Binding-site contacts:
Ligand atom N1 contacts residue VAL157 of chain 1.A at 3.1 Å (h-bond).
Ligand atom PB contacts residue GLY51 of chain 1.A at 3.5 Å.
Ligand atom O4' contacts residue VAL56 of chain 1.A at 3.6 Å.
Ligand atom N3B contacts residue ASP216 of chain 1.A at 2.8 Å (salt-bridge).
Ligand atom N3B contacts residue LYS71 of chain 1.A at 2.7 Å (salt-bridge).
Ligand atom O5' contacts residue VAL56 of chain 1.A at 3.8 Å.
Ligand atom O1A contacts residue LYS71 of chain 1.A at 3.1 Å (salt-bridge).
Ligand atom O1B contacts residue LYS52 of chain 1.A at 3.2 Å (salt-bridge).
Ligand atom PB contacts residue SER54 of chain 1.A at 3.8 Å.
Ligand atom C4' contacts residue ARG50 of chain 1.A at 3.7 Å.
Ligand atom O2B contacts residue TYR53 of chain 1.A at 3.3 Å (h-bond).
Ligand atom O2B contacts residue LYS71 of chain 1.A at 3.5 Å.
Ligand atom C2 contacts residue VAL157 of chain 1.A at 3.3 Å (hydrophobic).
Ligand atom PB contacts residue ASP216 of chain 1.A at 4.0 Å.
Ligand atom O3A contacts residue LYS71 of chain 1.A at 3.6 Å.
Ligand atom PB contacts residue LYS71 of chain 1.A at 3.7 Å.
Ligand atom O3A contacts residue GLY51 of chain 1.A at 3.5 Å.
Ligand atom C6 contacts residue GLU155 of chain 1.A at 3.8 Å.
Ligand atom O2A contacts residue ASP216 of chain 1.A at 3.3 Å (salt-bridge).
Ligand atom C5' contacts residue VAL56 of chain 1.A at 4.0 Å (hydrophobic).
Ligand atom O1B contacts residue ASP216 of chain 1.A at 3.6 Å (salt-bridge).
Ligand atom O3A contacts residue SER54 of chain 1.A at 3.3 Å (h-bond).
Ligand atom N1 contacts residue VAL69 of chain 1.A at 3.7 Å.
Ligand atom N6 contacts residue ILE136 of chain 1.A at 3.5 Å.
Ligand atom O2B contacts residue GLY51 of chain 1.A at 3.5 Å.
Ligand atom C8 contacts residue ILE215 of chain 1.A at 3.8 Å (hydrophobic).
Ligand atom N6 contacts residue GLU155 of chain 1.A at 2.7 Å (salt-bridge).
Ligand atom O2B contacts residue LYS52 of chain 1.A at 3.6 Å (salt-bridge).
Ligand atom O4' contacts residue GLY49 of chain 1.A at 3.9 Å.
Ligand atom C3' contacts residue ILE215 of chain 1.A at 3.8 Å (hydrophobic).
Ligand atom C5' contacts residue ARG50 of chain 1.A at 3.4 Å.
Ligand atom C6 contacts residue VAL69 of chain 1.A at 3.8 Å (hydrophobic).
Ligand atom C5 contacts residue VAL69 of chain 1.A at 3.9 Å (hydrophobic).
Ligand atom N3 contacts residue MET204 of chain 1.A at 3.9 Å.
Ligand atom PB contacts residue LYS52 of chain 1.A at 3.8 Å.
Ligand atom O2B contacts residue SER54 of chain 1.A at 2.9 Å (h-bond).
Ligand atom N6 contacts residue VAL69 of chain 1.A at 3.6 Å.
Ligand atom O1B contacts residue GLY51 of chain 1.A at 3.2 Å.
Ligand atom O3' contacts residue HIS201 of chain 1.A at 3.7 Å.
Ligand atom C5' contacts residue GLY51 of chain 1.A at 3.9 Å.

Sequence of chain 1.A:
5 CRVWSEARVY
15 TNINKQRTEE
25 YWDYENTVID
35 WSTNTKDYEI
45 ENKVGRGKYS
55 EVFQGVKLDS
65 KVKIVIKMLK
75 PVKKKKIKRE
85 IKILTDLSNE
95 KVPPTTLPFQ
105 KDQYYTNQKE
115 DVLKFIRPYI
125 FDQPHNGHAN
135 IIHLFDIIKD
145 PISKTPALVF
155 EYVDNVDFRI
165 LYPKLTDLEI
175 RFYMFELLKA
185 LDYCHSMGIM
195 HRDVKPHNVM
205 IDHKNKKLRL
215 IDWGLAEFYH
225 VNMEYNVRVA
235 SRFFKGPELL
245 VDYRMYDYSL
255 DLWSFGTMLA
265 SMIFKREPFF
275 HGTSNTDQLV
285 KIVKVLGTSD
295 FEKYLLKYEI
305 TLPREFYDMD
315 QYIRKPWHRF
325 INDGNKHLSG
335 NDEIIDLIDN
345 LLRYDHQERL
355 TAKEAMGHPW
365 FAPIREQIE

This protein binds this small molecule.
Small molecule (SMILES): Nc1ncnc2c1ncn2[C@@H]1O[C@H](CO[P](=O)(O)O[P](=O)(O)NP(=O)(O)O)[C@@H](O)[C@H]1O